The protein below binds the small molecule below.
Small molecule (SMILES): CC(C)C[C@H](NC(=O)[C@H](CC(C)C)NC(=O)c1ccccc1)C(=O)O

Binding-site contacts:
Ligand atom C contacts residue GLY68 of chain 1.B at 4.1 Å.
Ligand atom CB contacts residue SER125 of chain 1.B at 3.3 Å.
Ligand atom C3 contacts residue HIS122 of chain 1.B at 3.6 Å.
Ligand atom C contacts residue LEU126 of chain 1.B at 3.9 Å (hydrophobic).
Ligand atom CA contacts residue SER125 of chain 1.B at 3.5 Å.
Ligand atom C1 contacts residue GLY68 of chain 1.B at 4.1 Å.
Ligand atom CD2 contacts residue SER125 of chain 1.B at 4.1 Å.
Ligand atom CD1 contacts residue SER127 of chain 1.B at 3.7 Å.
Ligand atom C contacts residue PRO124 of chain 1.B at 4.0 Å (hydrophobic).
Ligand atom CG contacts residue SER125 of chain 1.B at 3.2 Å.
Ligand atom C5 contacts residue LEU73 of chain 1.B at 4.1 Å (hydrophobic).
Ligand atom CD1 contacts residue PRO124 of chain 1.B at 4.1 Å (hydrophobic).
Ligand atom C4 contacts residue MET151 of chain 1.B at 4.0 Å (hydrophobic).
Ligand atom C contacts residue SER125 of chain 1.B at 3.8 Å.
Ligand atom C1 contacts residue PRO124 of chain 1.B at 4.0 Å (hydrophobic).
Ligand atom OXT contacts residue LEU126 of chain 1.B at 3.5 Å.
Ligand atom C3 contacts residue MET151 of chain 1.B at 3.9 Å (hydrophobic).
Ligand atom O1 contacts residue SER125 of chain 1.B at 2.8 Å (h-bond).
Ligand atom C3 contacts residue SER97 of chain 1.B at 3.6 Å.
Ligand atom N contacts residue SER125 of chain 1.B at 2.8 Å (h-bond).
Ligand atom O contacts residue GLY69 of chain 1.B at 3.1 Å.
Ligand atom O contacts residue GLY68 of chain 1.B at 3.6 Å.
Ligand atom C4 contacts residue ALA98 of chain 1.B at 3.9 Å (hydrophobic).
Ligand atom C5 contacts residue PHE70 of chain 1.B at 3.4 Å (hydrophobic).
Ligand atom C2 contacts residue ALA98 of chain 1.B at 4.0 Å (hydrophobic).
Ligand atom C2 contacts residue HIS122 of chain 1.B at 3.8 Å.
Ligand atom CD1 contacts residue MET147 of chain 1.B at 3.6 Å (hydrophobic).
Ligand atom O contacts residue PHE70 of chain 1.B at 4.1 Å.
Ligand atom O1 contacts residue PRO124 of chain 1.B at 3.2 Å.
Ligand atom C6 contacts residue GLY68 of chain 1.B at 3.8 Å.
Ligand atom C4 contacts residue SER97 of chain 1.B at 4.1 Å.
Ligand atom CD2 contacts residue PHE70 of chain 1.B at 3.5 Å (hydrophobic).
Ligand atom OXT contacts residue SER125 of chain 1.B at 3.9 Å.
Ligand atom OXT contacts residue SER127 of chain 1.B at 3.9 Å.
Ligand atom C2 contacts residue SER97 of chain 1.B at 3.5 Å.
Ligand atom C3 contacts residue ALA98 of chain 1.B at 3.6 Å (hydrophobic).
Ligand atom N contacts residue GLY68 of chain 1.B at 3.3 Å (h-bond).
Ligand atom C6 contacts residue PHE70 of chain 1.B at 4.0 Å (hydrophobic).
Ligand atom C contacts residue SER125 of chain 1.B at 3.9 Å.
Ligand atom O contacts residue LEU126 of chain 1.B at 4.2 Å.

Sequence of chain 1.B:
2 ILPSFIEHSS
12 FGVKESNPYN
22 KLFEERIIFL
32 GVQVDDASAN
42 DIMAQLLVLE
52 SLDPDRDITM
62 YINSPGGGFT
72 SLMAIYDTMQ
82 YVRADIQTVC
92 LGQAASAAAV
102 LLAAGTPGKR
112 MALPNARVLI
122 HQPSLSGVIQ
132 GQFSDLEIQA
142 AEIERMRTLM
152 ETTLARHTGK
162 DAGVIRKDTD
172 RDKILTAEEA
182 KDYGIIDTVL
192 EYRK